Sequence of chain 2.D:
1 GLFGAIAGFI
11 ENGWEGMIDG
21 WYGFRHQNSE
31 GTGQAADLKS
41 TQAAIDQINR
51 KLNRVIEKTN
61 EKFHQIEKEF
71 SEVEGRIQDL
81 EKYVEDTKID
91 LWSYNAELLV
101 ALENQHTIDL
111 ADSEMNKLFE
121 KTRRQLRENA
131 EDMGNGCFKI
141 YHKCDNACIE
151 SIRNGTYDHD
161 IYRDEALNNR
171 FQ

Sequence of chain 1.C:
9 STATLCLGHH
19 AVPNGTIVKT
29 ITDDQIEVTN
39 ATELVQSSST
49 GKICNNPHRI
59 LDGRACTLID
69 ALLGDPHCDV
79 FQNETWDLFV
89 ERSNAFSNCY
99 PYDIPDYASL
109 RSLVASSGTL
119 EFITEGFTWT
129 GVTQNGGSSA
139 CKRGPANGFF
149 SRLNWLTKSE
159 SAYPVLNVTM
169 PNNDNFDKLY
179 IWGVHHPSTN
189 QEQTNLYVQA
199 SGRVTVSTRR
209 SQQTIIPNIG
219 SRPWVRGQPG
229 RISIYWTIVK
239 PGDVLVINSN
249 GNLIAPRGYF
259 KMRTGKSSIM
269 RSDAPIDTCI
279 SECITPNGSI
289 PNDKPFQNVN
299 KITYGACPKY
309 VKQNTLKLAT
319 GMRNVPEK

Sequence of chain 2.C:
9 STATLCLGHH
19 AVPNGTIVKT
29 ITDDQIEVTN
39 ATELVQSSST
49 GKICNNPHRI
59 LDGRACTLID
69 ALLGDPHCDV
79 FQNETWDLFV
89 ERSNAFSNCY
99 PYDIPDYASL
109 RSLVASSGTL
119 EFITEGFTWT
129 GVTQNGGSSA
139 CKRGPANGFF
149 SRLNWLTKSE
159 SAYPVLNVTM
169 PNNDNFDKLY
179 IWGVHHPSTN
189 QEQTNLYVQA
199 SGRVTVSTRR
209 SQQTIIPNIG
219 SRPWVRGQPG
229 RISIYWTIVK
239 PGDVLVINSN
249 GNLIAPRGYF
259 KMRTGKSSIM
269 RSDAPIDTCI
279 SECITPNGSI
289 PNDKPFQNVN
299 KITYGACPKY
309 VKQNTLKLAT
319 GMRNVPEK

This protein binds this small molecule.
Small molecule (SMILES): CC(=O)N[C@@H]1[C@@H](O)[C@H](O)[C@@H](CO)O[C@@H]1O

Binding-site contacts:
Ligand atom C4 contacts residue ASP275 of chain 1.C at 3.6 Å.
Ligand atom O4 contacts residue ASP275 of chain 1.C at 4.5 Å.
Ligand atom C7 contacts residue ASN38 of chain 2.C at 4.4 Å.
Ligand atom C5 contacts residue ASP275 of chain 1.C at 4.5 Å.
Ligand atom N2 contacts residue THR318 of chain 2.C at 3.9 Å.
Ligand atom O7 contacts residue LEU52 of chain 2.D at 4.3 Å.
Ligand atom C2 contacts residue ASP275 of chain 1.C at 4.0 Å.
Ligand atom C1 contacts residue ASN38 of chain 2.C at 2.8 Å.
Ligand atom O4 contacts residue THR276 of chain 1.C at 4.0 Å.
Ligand atom O1 contacts residue THR318 of chain 2.C at 4.0 Å.
Ligand atom C7 contacts residue THR318 of chain 2.C at 4.4 Å.
Ligand atom C8 contacts residue THR318 of chain 2.C at 4.0 Å.
Ligand atom N2 contacts residue ASN38 of chain 2.C at 3.3 Å (h-bond).
Ligand atom O1 contacts residue ASN38 of chain 2.C at 2.2 Å (h-bond).
Ligand atom C2 contacts residue ASN38 of chain 2.C at 3.7 Å.
Ligand atom O3 contacts residue ASP275 of chain 1.C at 3.7 Å.
Ligand atom O5 contacts residue ASP275 of chain 1.C at 4.3 Å.
Ligand atom C3 contacts residue ASP275 of chain 1.C at 4.0 Å.
Ligand atom C8 contacts residue ASN49 of chain 2.D at 4.4 Å.
Ligand atom C7 contacts residue LEU52 of chain 2.D at 4.3 Å (hydrophobic).
Ligand atom C8 contacts residue LEU52 of chain 2.D at 3.6 Å (hydrophobic).
Ligand atom O5 contacts residue ASN38 of chain 2.C at 4.0 Å.